This small molecule binds to this protein.
Small molecule (SMILES): CC(=O)N[C@@H]1[C@@H](O)[C@H](O)[C@@H](CO)O[C@H]1O

Binding-site contacts:
Ligand atom C5 contacts residue ASN590 of chain 1.C at 3.8 Å.
Ligand atom O5 contacts residue ASN590 of chain 1.C at 2.4 Å (h-bond).
Ligand atom C7 contacts residue ASN590 of chain 1.C at 3.2 Å.
Ligand atom C4 contacts residue ASN590 of chain 1.C at 4.3 Å.
Ligand atom C8 contacts residue ASN590 of chain 1.C at 4.2 Å.
Ligand atom C1 contacts residue ASN590 of chain 1.C at 1.5 Å.
Ligand atom C2 contacts residue ASN590 of chain 1.C at 2.5 Å.
Ligand atom N2 contacts residue ASN590 of chain 1.C at 2.9 Å (h-bond).
Ligand atom C8 contacts residue GLN618 of chain 1.C at 3.6 Å.
Ligand atom C3 contacts residue ASN590 of chain 1.C at 3.9 Å.
Ligand atom O7 contacts residue ASN590 of chain 1.C at 3.2 Å (h-bond).

Sequence of chain 1.C:
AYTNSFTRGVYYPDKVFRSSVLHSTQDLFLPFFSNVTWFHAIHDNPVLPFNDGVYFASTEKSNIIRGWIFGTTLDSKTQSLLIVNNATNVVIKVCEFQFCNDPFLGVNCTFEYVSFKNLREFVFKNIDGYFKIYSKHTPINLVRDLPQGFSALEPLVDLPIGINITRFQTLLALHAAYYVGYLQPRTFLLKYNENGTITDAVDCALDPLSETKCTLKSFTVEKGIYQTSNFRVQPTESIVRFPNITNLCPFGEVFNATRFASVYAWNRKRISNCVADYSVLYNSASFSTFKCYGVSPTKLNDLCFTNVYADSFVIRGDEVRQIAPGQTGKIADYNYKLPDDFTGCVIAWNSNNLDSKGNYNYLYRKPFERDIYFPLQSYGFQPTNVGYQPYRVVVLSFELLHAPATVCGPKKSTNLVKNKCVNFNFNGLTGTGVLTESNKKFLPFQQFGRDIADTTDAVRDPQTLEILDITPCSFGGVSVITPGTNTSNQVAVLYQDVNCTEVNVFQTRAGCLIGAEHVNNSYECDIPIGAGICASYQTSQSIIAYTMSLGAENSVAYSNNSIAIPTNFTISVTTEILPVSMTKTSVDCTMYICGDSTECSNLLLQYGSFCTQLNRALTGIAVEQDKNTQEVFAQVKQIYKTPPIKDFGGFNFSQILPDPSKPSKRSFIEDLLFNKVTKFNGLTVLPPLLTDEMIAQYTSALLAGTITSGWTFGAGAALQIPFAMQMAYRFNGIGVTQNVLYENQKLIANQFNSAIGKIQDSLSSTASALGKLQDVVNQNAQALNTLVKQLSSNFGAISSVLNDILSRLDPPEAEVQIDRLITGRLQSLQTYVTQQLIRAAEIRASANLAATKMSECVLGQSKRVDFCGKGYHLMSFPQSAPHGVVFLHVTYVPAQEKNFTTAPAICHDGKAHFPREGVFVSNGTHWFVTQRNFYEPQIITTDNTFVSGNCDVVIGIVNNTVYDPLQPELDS